This small molecule binds to this protein.
Small molecule (SMILES): CC(=O)N[C@@H]1[C@@H](O)[C@H](O)[C@@H](CO)O[C@H]1O

Binding-site contacts:
Ligand atom O7 contacts residue ASN328 of chain 1.A at 4.2 Å.
Ligand atom C2 contacts residue ASN328 of chain 1.A at 2.4 Å.
Ligand atom C5 contacts residue GLN577 of chain 1.A at 3.8 Å.
Ligand atom O6 contacts residue GLN577 of chain 1.A at 4.2 Å.
Ligand atom O5 contacts residue ASN328 of chain 1.A at 2.4 Å (h-bond).
Ligand atom C3 contacts residue ASN328 of chain 1.A at 3.8 Å.
Ligand atom N2 contacts residue ASN328 of chain 1.A at 2.9 Å (h-bond).
Ligand atom C5 contacts residue ASN328 of chain 1.A at 3.7 Å.
Ligand atom C1 contacts residue GLN577 of chain 1.A at 3.9 Å.
Ligand atom C1 contacts residue ASN328 of chain 1.A at 1.4 Å.
Ligand atom C4 contacts residue ASN328 of chain 1.A at 4.2 Å.
Ligand atom O5 contacts residue GLN577 of chain 1.A at 2.9 Å (h-bond).
Ligand atom C7 contacts residue ASN328 of chain 1.A at 3.8 Å.
Ligand atom C6 contacts residue GLN577 of chain 1.A at 3.5 Å.
Ligand atom C8 contacts residue ASN328 of chain 1.A at 4.5 Å.

Sequence of chain 1.A:
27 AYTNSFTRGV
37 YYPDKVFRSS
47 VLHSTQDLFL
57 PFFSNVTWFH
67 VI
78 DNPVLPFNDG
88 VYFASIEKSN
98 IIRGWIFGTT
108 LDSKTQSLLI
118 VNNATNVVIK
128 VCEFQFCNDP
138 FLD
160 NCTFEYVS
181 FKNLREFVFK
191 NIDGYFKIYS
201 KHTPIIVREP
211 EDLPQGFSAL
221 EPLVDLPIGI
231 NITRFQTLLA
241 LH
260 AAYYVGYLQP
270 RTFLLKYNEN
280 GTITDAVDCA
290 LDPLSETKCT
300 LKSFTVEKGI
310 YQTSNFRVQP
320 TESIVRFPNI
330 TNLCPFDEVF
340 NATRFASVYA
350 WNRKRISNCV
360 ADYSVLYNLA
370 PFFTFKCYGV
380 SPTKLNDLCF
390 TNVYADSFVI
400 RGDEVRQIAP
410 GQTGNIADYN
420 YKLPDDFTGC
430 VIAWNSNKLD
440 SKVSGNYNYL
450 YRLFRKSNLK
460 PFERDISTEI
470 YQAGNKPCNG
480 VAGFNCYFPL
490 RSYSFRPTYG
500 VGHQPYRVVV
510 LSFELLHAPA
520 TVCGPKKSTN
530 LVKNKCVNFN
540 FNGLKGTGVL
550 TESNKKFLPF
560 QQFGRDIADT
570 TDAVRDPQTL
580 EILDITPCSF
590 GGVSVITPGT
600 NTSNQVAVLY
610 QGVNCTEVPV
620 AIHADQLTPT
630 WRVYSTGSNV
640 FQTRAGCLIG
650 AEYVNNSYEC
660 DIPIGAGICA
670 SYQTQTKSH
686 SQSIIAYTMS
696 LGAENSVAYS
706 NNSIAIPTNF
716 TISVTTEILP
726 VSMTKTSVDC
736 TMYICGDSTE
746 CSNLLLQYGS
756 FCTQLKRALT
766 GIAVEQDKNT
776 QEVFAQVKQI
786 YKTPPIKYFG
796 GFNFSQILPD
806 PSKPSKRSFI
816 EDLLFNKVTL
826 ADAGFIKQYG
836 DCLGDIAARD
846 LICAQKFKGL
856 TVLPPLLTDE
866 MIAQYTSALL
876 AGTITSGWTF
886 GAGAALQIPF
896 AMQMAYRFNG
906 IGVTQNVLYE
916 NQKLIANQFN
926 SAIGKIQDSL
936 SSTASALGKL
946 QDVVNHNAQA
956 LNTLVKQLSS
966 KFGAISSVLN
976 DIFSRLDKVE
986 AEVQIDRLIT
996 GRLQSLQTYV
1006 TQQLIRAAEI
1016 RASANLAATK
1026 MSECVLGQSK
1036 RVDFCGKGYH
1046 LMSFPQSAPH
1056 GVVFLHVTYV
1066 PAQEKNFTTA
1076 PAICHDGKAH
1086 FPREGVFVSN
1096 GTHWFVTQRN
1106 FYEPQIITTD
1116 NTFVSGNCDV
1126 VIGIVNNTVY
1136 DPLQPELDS